Sequence of chain 48.B:
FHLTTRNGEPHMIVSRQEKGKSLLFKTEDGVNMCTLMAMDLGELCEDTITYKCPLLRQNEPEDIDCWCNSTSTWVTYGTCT

The protein below binds the small molecule below.
Small molecule (SMILES): OC[C@H]1O[C@@H](O)[C@@H](O)[C@@H](O)[C@@H]1O

Binding-site contacts:
Ligand atom O4 contacts residue BMA1 of chain 48.P at 4.0 Å.
Ligand atom O5 contacts residue NAG1 of chain 48.N at 2.5 Å (h-bond).
Ligand atom O2 contacts residue HIS2 of chain 48.B at 3.4 Å (h-bond).
Ligand atom C5 contacts residue NAG1 of chain 48.N at 3.8 Å.
Ligand atom O2 contacts residue NAG1 of chain 48.N at 3.4 Å (h-bond).
Ligand atom C3 contacts residue BMA1 of chain 48.P at 2.5 Å.
Ligand atom O3 contacts residue BMA1 of chain 48.P at 1.1 Å.
Ligand atom O6 contacts residue NAG1 of chain 48.N at 4.5 Å.
Ligand atom C2 contacts residue BMA1 of chain 48.P at 3.2 Å.
Ligand atom C2 contacts residue HIS2 of chain 48.B at 4.5 Å.
Ligand atom C1 contacts residue NAG1 of chain 48.N at 1.7 Å.
Ligand atom C4 contacts residue BMA1 of chain 48.P at 3.6 Å.
Ligand atom C2 contacts residue NAG1 of chain 48.N at 2.9 Å.
Ligand atom C3 contacts residue NAG1 of chain 48.N at 4.1 Å.
Ligand atom O2 contacts residue BMA1 of chain 48.P at 3.0 Å (h-bond).